Binding-site contacts:
Ligand atom C8 contacts residue ASN196 of chain 1.A at 4.5 Å.
Ligand atom N2 contacts residue TRP250 of chain 1.A at 4.1 Å.
Ligand atom C3 contacts residue ASN196 of chain 1.A at 3.8 Å.
Ligand atom O6 contacts residue ARG213 of chain 1.A at 3.4 Å (salt-bridge).
Ligand atom O7 contacts residue ASN196 of chain 1.A at 3.1 Å (h-bond).
Ligand atom C7 contacts residue ASN196 of chain 1.A at 3.2 Å.
Ligand atom C1 contacts residue ASN196 of chain 1.A at 1.4 Å.
Ligand atom C8 contacts residue ILE193 of chain 1.A at 4.2 Å (hydrophobic).
Ligand atom C2 contacts residue ASN196 of chain 1.A at 2.5 Å.
Ligand atom C1 contacts residue TRP250 of chain 1.A at 3.9 Å (hydrophobic).
Ligand atom C4 contacts residue ASN196 of chain 1.A at 4.2 Å.
Ligand atom O5 contacts residue ASN196 of chain 1.A at 2.4 Å (h-bond).
Ligand atom N2 contacts residue ASN196 of chain 1.A at 3.0 Å (h-bond).
Ligand atom C5 contacts residue ASN196 of chain 1.A at 3.6 Å.

A small-molecule ligand and the protein it binds are described below.
Small molecule (SMILES): CC(=O)N[C@@H]1[C@@H](O)[C@H](O)[C@@H](CO)O[C@H]1O

Sequence of chain 1.A:
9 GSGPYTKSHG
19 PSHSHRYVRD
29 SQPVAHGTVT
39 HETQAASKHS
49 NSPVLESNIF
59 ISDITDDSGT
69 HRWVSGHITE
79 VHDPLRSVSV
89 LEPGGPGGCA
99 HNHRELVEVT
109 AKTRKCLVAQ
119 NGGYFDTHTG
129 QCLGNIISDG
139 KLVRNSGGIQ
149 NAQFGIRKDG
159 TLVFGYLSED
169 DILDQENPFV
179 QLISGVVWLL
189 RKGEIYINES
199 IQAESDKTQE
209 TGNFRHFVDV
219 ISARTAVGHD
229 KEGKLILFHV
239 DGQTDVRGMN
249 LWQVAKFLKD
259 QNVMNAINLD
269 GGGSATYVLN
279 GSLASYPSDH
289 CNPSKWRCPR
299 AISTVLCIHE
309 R